Binding-site contacts:
Ligand atom C1 contacts residue TRP366 of chain 4.A at 3.8 Å (hydrophobic).
Ligand atom C4 contacts residue ASN74 of chain 4.A at 4.2 Å.
Ligand atom C2 contacts residue TRP366 of chain 4.A at 4.1 Å (hydrophobic).
Ligand atom C4 contacts residue TRP366 of chain 4.A at 4.4 Å (hydrophobic).
Ligand atom C5 contacts residue ASN74 of chain 4.A at 3.7 Å.
Ligand atom O3 contacts residue TRP366 of chain 4.A at 4.2 Å.
Ligand atom C5 contacts residue TRP366 of chain 4.A at 4.1 Å (hydrophobic).
Ligand atom O4 contacts residue TRP366 of chain 4.A at 4.1 Å.
Ligand atom C7 contacts residue ASN74 of chain 4.A at 3.5 Å.
Ligand atom C3 contacts residue ASN74 of chain 4.A at 3.8 Å.
Ligand atom C3 contacts residue TRP366 of chain 4.A at 3.7 Å (hydrophobic).
Ligand atom C2 contacts residue ASN74 of chain 4.A at 2.5 Å.
Ligand atom O5 contacts residue TRP366 of chain 4.A at 4.5 Å.
Ligand atom N2 contacts residue TRP366 of chain 4.A at 3.4 Å.
Ligand atom O5 contacts residue ASN74 of chain 4.A at 2.4 Å (h-bond).
Ligand atom C7 contacts residue TRP366 of chain 4.A at 4.0 Å (hydrophobic).
Ligand atom C1 contacts residue ASN74 of chain 4.A at 1.4 Å.
Ligand atom C8 contacts residue TRP366 of chain 4.A at 3.5 Å (hydrophobic).
Ligand atom O7 contacts residue ASN74 of chain 4.A at 3.8 Å.
Ligand atom N2 contacts residue ASN74 of chain 4.A at 2.9 Å (h-bond).

A small-molecule ligand and the protein it binds are described below.
Small molecule (SMILES): CC(=O)N[C@@H]1[C@@H](O)[C@H](O)[C@@H](CO)O[C@H]1O

Sequence of chain 4.A:
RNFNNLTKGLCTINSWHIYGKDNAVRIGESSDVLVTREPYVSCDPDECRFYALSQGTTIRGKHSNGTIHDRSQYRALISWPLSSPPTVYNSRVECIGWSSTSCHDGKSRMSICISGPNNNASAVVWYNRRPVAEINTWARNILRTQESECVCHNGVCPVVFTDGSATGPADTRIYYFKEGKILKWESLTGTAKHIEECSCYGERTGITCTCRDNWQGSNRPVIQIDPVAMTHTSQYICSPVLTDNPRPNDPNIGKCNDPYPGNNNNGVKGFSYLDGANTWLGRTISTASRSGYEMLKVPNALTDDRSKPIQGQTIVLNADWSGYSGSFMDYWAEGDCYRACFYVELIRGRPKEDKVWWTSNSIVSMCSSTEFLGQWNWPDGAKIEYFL